Binding-site contacts:
Ligand atom N7 contacts residue VAL19 of chain 1.A at 3.8 Å.
Ligand atom C5 contacts residue VAL19 of chain 1.A at 3.6 Å (hydrophobic).
Ligand atom C16 contacts residue LEU84 of chain 1.A at 3.4 Å (hydrophobic).
Ligand atom C1 contacts residue GLN132 of chain 1.A at 3.3 Å.
Ligand atom N24 contacts residue LEU84 of chain 1.A at 3.5 Å (h-bond).
Ligand atom F32 contacts residue ALA32 of chain 1.A at 3.8 Å.
Ligand atom C19 contacts residue LEU84 of chain 1.A at 3.3 Å (hydrophobic).
Ligand atom C14 contacts residue LEU84 of chain 1.A at 3.8 Å (hydrophobic).
Ligand atom C12 contacts residue LEU135 of chain 1.A at 3.7 Å (hydrophobic).
Ligand atom C5 contacts residue GLY14 of chain 1.A at 3.9 Å.
Ligand atom C23 contacts residue ILE11 of chain 1.A at 3.5 Å (hydrophobic).
Ligand atom N25 contacts residue ILE11 of chain 1.A at 3.6 Å (h-bond).
Ligand atom C4 contacts residue GLY12 of chain 1.A at 3.8 Å.
Ligand atom N17 contacts residue ILE11 of chain 1.A at 3.9 Å.
Ligand atom F32 contacts residue PHE81 of chain 1.A at 3.5 Å.
Ligand atom C20 contacts residue ILE11 of chain 1.A at 3.6 Å (hydrophobic).
Ligand atom C13 contacts residue ALA32 of chain 1.A at 3.5 Å (hydrophobic).
Ligand atom C1 contacts residue LEU135 of chain 1.A at 3.6 Å (hydrophobic).
Ligand atom N17 contacts residue LEU135 of chain 1.A at 3.7 Å.
Ligand atom N18 contacts residue PHE83 of chain 1.A at 4.0 Å.
Ligand atom C13 contacts residue LEU135 of chain 1.A at 3.6 Å (hydrophobic).
Ligand atom C1 contacts residue ASN133 of chain 1.A at 3.9 Å.
Ligand atom C21 contacts residue ILE11 of chain 1.A at 3.6 Å (hydrophobic).
Ligand atom C6 contacts residue ASP146 of chain 1.A at 3.4 Å.
Ligand atom C14 contacts residue GLU82 of chain 1.A at 3.2 Å.
Ligand atom C10 contacts residue VAL19 of chain 1.A at 3.7 Å (hydrophobic).
Ligand atom N11 contacts residue VAL19 of chain 1.A at 3.5 Å.
Ligand atom F32 contacts residue VAL65 of chain 1.A at 3.7 Å.
Ligand atom C14 contacts residue ALA32 of chain 1.A at 3.5 Å (hydrophobic).
Ligand atom C30 contacts residue ASP87 of chain 1.A at 3.5 Å.
Ligand atom C22 contacts residue ILE11 of chain 1.A at 3.6 Å (hydrophobic).
Ligand atom C16 contacts residue LEU135 of chain 1.A at 3.5 Å (hydrophobic).
Ligand atom C20 contacts residue LEU135 of chain 1.A at 3.7 Å (hydrophobic).
Ligand atom C14 contacts residue LEU135 of chain 1.A at 3.4 Å (hydrophobic).
Ligand atom C19 contacts residue ILE11 of chain 1.A at 3.5 Å (hydrophobic).
Ligand atom N24 contacts residue ILE11 of chain 1.A at 3.5 Å.
Ligand atom N18 contacts residue LEU84 of chain 1.A at 2.5 Å (h-bond).
Ligand atom N15 contacts residue GLU82 of chain 1.A at 3.9 Å.
Ligand atom N15 contacts residue LEU84 of chain 1.A at 3.1 Å (h-bond).
Ligand atom N15 contacts residue LEU135 of chain 1.A at 3.4 Å.

Sequence of chain 1.A:
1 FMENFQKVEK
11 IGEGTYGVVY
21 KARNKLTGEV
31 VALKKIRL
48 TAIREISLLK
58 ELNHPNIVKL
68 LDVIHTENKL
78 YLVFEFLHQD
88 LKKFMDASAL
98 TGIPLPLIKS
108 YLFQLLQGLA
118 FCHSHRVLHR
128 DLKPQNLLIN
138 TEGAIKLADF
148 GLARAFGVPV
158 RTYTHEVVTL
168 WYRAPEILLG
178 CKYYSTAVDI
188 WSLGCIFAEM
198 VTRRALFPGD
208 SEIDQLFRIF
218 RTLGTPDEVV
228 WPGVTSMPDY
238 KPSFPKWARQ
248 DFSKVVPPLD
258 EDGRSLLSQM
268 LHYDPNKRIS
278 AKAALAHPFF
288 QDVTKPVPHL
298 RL

The protein below binds the small molecule below.
Small molecule (SMILES): C[C@H]1CCCCn2ncc(-c3nc(Nc4ccc(N5CCN(C)CC5)cn4)ncc3F)c21